Sequence of chain 22.C:
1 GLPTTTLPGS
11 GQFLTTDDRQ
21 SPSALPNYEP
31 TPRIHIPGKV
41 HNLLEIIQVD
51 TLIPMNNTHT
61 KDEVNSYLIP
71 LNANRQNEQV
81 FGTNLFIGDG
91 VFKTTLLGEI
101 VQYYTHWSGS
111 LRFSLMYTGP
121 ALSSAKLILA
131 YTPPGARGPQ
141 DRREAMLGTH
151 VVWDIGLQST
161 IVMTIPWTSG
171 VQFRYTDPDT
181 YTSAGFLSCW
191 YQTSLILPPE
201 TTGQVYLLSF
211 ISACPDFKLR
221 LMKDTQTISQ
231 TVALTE

This protein binds this small molecule.
Small molecule (SMILES): Cc1cc(CCCCCCCOc2ccc(C3=N[C@@H](C)CO3)cc2)on1

Sequence of chain 22.A:
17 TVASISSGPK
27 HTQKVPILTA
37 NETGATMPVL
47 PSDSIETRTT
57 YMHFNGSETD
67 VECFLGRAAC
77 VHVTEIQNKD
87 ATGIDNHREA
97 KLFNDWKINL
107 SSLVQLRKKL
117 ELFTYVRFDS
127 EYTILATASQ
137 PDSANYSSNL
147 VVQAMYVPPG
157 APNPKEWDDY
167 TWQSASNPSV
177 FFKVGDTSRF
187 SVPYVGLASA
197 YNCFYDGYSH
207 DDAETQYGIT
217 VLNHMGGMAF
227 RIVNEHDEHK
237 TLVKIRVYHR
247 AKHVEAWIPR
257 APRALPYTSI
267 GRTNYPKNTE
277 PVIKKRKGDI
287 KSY

Binding-site contacts:
Ligand atom CM1 contacts residue SER107 of chain 22.A at 3.9 Å.
Ligand atom C5 contacts residue TYR152 of chain 22.A at 3.8 Å (hydrophobic).
Ligand atom C4A contacts residue ASN219 of chain 22.A at 3.5 Å.
Ligand atom C3B contacts residue MET221 of chain 22.A at 3.8 Å (hydrophobic).
Ligand atom C31 contacts residue PRO174 of chain 22.A at 3.4 Å (hydrophobic).
Ligand atom C5C contacts residue ILE104 of chain 22.A at 3.8 Å (hydrophobic).
Ligand atom C4 contacts residue MET224 of chain 22.A at 3.8 Å (hydrophobic).
Ligand atom C3 contacts residue PHE186 of chain 22.A at 3.8 Å (hydrophobic).
Ligand atom C6C contacts residue MET221 of chain 22.A at 3.7 Å (hydrophobic).
Ligand atom C31 contacts residue VAL176 of chain 22.A at 3.3 Å (hydrophobic).
Ligand atom C5C contacts residue TYR128 of chain 22.A at 3.5 Å (hydrophobic).
Ligand atom C31 contacts residue SER175 of chain 22.A at 3.6 Å.
Ligand atom N2 contacts residue PHE186 of chain 22.A at 3.7 Å.
Ligand atom C4C contacts residue TYR152 of chain 22.A at 3.8 Å (hydrophobic).
Ligand atom C2B contacts residue MET221 of chain 22.A at 3.5 Å (hydrophobic).
Ligand atom C31 contacts residue ALA150 of chain 22.A at 3.5 Å (hydrophobic).
Ligand atom C4 contacts residue PHE186 of chain 22.A at 3.6 Å (hydrophobic).
Ligand atom C3C contacts residue VAL188 of chain 22.A at 3.3 Å (hydrophobic).
Ligand atom C5B contacts residue LEU106 of chain 22.A at 3.5 Å (hydrophobic).
Ligand atom C1B contacts residue MET221 of chain 22.A at 3.8 Å (hydrophobic).
Ligand atom O1 contacts residue VAL188 of chain 22.A at 3.8 Å.
Ligand atom C4 contacts residue TYR152 of chain 22.A at 3.9 Å (hydrophobic).
Ligand atom C2C contacts residue VAL188 of chain 22.A at 3.2 Å (hydrophobic).
Ligand atom O1 contacts residue PHE186 of chain 22.A at 3.5 Å.
Ligand atom C3C contacts residue TYR128 of chain 22.A at 3.9 Å (hydrophobic).
Ligand atom N3A contacts residue ASN219 of chain 22.A at 3.0 Å (h-bond).
Ligand atom C5B contacts residue TYR197 of chain 22.A at 3.7 Å (hydrophobic).
Ligand atom C5 contacts residue PHE186 of chain 22.A at 3.5 Å (hydrophobic).
Ligand atom C6B contacts residue LEU106 of chain 22.A at 3.9 Å (hydrophobic).
Ligand atom O1 contacts residue ALA24 of chain 22.C at 3.6 Å.
Ligand atom C7C contacts residue TYR197 of chain 22.A at 3.8 Å (hydrophobic).
Ligand atom C4B contacts residue LEU106 of chain 22.A at 3.7 Å (hydrophobic).
Ligand atom C6B contacts residue TYR197 of chain 22.A at 3.6 Å (hydrophobic).
Ligand atom C3 contacts residue PRO174 of chain 22.A at 3.8 Å (hydrophobic).
Ligand atom O1B contacts residue MET221 of chain 22.A at 3.4 Å.
Ligand atom O1 contacts residue TYR152 of chain 22.A at 3.9 Å.
Ligand atom C6C contacts residue VAL191 of chain 22.A at 3.2 Å (hydrophobic).
Ligand atom C7C contacts residue TYR128 of chain 22.A at 3.6 Å (hydrophobic).
Ligand atom O1B contacts residue TYR128 of chain 22.A at 3.9 Å.
Ligand atom N2 contacts residue ALA24 of chain 22.C at 3.4 Å.